Sequence of chain 1.B:
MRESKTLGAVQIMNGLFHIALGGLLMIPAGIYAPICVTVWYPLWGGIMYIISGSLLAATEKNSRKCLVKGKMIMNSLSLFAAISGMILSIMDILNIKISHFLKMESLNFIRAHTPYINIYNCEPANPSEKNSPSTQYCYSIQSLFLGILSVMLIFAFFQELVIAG

The protein below binds the small molecule below.
Small molecule (SMILES): CC(C)CCC[C@@H](C)[C@H]1CC[C@H]2[C@@H]3CC=C4C[C@@H](OC(=O)CCC(=O)O)CC[C@]4(C)[C@H]3CC[C@]12C

Binding-site contacts:
Ligand atom CBA contacts residue ILE59 of chain 1.B at 4.1 Å (hydrophobic).
Ligand atom CAP contacts residue MET82 of chain 1.B at 4.0 Å (hydrophobic).
Ligand atom CBF contacts residue GLY78 of chain 1.B at 4.4 Å.
Ligand atom CAJ contacts residue LEU85 of chain 1.B at 3.5 Å (hydrophobic).
Ligand atom CAT contacts residue GLY78 of chain 1.B at 4.2 Å.
Ligand atom CAA contacts residue ILE59 of chain 1.B at 3.5 Å (hydrophobic).
Ligand atom CAQ contacts residue MET82 of chain 1.B at 4.3 Å (hydrophobic).
Ligand atom CAA contacts residue MET56 of chain 1.B at 3.8 Å (hydrophobic).
Ligand atom CBE contacts residue MET82 of chain 1.B at 4.3 Å (hydrophobic).
Ligand atom CAU contacts residue GLY78 of chain 1.B at 3.9 Å.
Ligand atom CAB contacts residue MET56 of chain 1.B at 3.6 Å (hydrophobic).
Ligand atom CAS contacts residue GLY78 of chain 1.B at 4.2 Å.
Ligand atom CBA contacts residue MET56 of chain 1.B at 4.4 Å (hydrophobic).
Ligand atom CAN contacts residue LEU85 of chain 1.B at 4.0 Å (hydrophobic).
Ligand atom CAC contacts residue LEU85 of chain 1.B at 4.1 Å (hydrophobic).
Ligand atom CAB contacts residue LEU85 of chain 1.B at 3.8 Å (hydrophobic).